This protein binds this small molecule.
Small molecule (SMILES): CC(=O)N[C@H]1[C@H](OC[C@H]2O[C@H](OP(=O)(O)O)[C@H](NC(C)=O)[C@@H](O)[C@@H]2O)O[C@H](CO)[C@@H](OP(=O)(O)O)[C@@H]1O

Sequence of chain 1.F:
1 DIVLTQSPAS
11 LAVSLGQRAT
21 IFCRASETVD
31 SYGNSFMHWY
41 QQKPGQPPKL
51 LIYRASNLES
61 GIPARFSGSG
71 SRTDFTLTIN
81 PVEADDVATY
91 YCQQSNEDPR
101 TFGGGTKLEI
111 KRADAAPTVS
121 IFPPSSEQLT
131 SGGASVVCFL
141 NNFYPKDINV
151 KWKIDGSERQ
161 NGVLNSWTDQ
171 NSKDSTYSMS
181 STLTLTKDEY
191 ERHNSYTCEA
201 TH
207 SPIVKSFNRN

Sequence of chain 1.E:
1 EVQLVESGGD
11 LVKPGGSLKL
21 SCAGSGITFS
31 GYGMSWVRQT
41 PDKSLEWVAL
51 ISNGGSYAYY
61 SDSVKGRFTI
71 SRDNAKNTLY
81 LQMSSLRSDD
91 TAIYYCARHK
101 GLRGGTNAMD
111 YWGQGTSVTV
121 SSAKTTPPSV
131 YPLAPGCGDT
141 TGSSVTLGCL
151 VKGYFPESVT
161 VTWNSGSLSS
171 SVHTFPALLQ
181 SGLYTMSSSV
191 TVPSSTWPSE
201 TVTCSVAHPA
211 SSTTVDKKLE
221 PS

Binding-site contacts:
Ligand atom O1 contacts residue SER56 of chain 1.E at 3.6 Å.
Ligand atom C6 contacts residue SER52 of chain 1.E at 3.8 Å.
Ligand atom O5 contacts residue SER52 of chain 1.E at 3.6 Å.
Ligand atom O46 contacts residue GLY33 of chain 1.E at 4.0 Å.
Ligand atom P contacts residue SER56 of chain 1.E at 3.4 Å.
Ligand atom C4 contacts residue ARG100 of chain 1.F at 4.2 Å.
Ligand atom OP3 contacts residue SER56 of chain 1.E at 2.7 Å (h-bond).
Ligand atom O48 contacts residue HIS99 of chain 1.E at 3.4 Å (h-bond).
Ligand atom P contacts residue GLY54 of chain 1.E at 3.6 Å.
Ligand atom O4 contacts residue THR106 of chain 1.E at 4.0 Å.
Ligand atom O47 contacts residue GLY105 of chain 1.E at 3.6 Å.
Ligand atom O47 contacts residue ASN107 of chain 1.E at 3.0 Å (h-bond).
Ligand atom O3 contacts residue GLY105 of chain 1.E at 3.4 Å (h-bond).
Ligand atom OP2 contacts residue GLY54 of chain 1.E at 3.2 Å (h-bond).
Ligand atom O3 contacts residue THR106 of chain 1.E at 3.9 Å.
Ligand atom O4 contacts residue ARG100 of chain 1.F at 3.1 Å (salt-bridge).
Ligand atom O6 contacts residue GLY33 of chain 1.E at 3.2 Å.
Ligand atom O47 contacts residue THR106 of chain 1.E at 3.4 Å.
Ligand atom OP1 contacts residue GLY55 of chain 1.E at 3.5 Å (h-bond).
Ligand atom OP1 contacts residue GLY54 of chain 1.E at 3.3 Å (h-bond).
Ligand atom O48 contacts residue THR106 of chain 1.E at 3.5 Å.
Ligand atom C5 contacts residue SER52 of chain 1.E at 4.1 Å.
Ligand atom O48 contacts residue ASN107 of chain 1.E at 2.8 Å (h-bond).
Ligand atom O48 contacts residue ARG100 of chain 1.F at 3.0 Å (salt-bridge).
Ligand atom O5 contacts residue SER52 of chain 1.E at 3.6 Å.
Ligand atom OP2 contacts residue ASN53 of chain 1.E at 3.8 Å.
Ligand atom P45 contacts residue THR106 of chain 1.E at 3.9 Å.
Ligand atom O6 contacts residue SER52 of chain 1.E at 3.5 Å.
Ligand atom OP3 contacts residue GLY54 of chain 1.E at 4.2 Å.
Ligand atom O6 contacts residue ILE51 of chain 1.E at 4.0 Å.
Ligand atom P45 contacts residue ARG100 of chain 1.F at 3.8 Å.
Ligand atom O46 contacts residue HIS99 of chain 1.E at 3.0 Å (h-bond).
Ligand atom OP1 contacts residue SER56 of chain 1.E at 3.1 Å (h-bond).
Ligand atom P45 contacts residue HIS99 of chain 1.E at 3.7 Å.
Ligand atom C6 contacts residue LEU50 of chain 1.E at 4.1 Å (hydrophobic).
Ligand atom P45 contacts residue ASN107 of chain 1.E at 3.7 Å.
Ligand atom OP1 contacts residue SER52 of chain 1.E at 2.6 Å (h-bond).
Ligand atom C6 contacts residue TYR57 of chain 1.E at 3.7 Å (hydrophobic).
Ligand atom C6 contacts residue SER52 of chain 1.E at 3.8 Å.
Ligand atom P contacts residue SER52 of chain 1.E at 3.9 Å.